Binding-site contacts:
Ligand atom C7 contacts residue GLU158 of chain 1.A at 3.7 Å.
Ligand atom C6 contacts residue LEU155 of chain 1.A at 4.2 Å (hydrophobic).
Ligand atom C1 contacts residue PHE21 of chain 1.A at 3.5 Å (hydrophobic).
Ligand atom C8 contacts residue TRP305 of chain 1.A at 3.8 Å (hydrophobic).
Ligand atom C8 contacts residue LYS295 of chain 1.A at 4.1 Å.
Ligand atom S contacts residue TYR309 of chain 1.A at 3.9 Å.
Ligand atom C8 contacts residue VAL18 of chain 1.A at 4.0 Å (hydrophobic).
Ligand atom C3 contacts residue PHE21 of chain 1.A at 3.7 Å (hydrophobic).
Ligand atom C3 contacts residue TYR309 of chain 1.A at 3.6 Å (hydrophobic).
Ligand atom N1 contacts residue TRP305 of chain 1.A at 3.8 Å.
Ligand atom C4 contacts residue PHE103 of chain 1.A at 4.2 Å (hydrophobic).
Ligand atom C9 contacts residue VAL18 of chain 1.A at 4.3 Å (hydrophobic).
Ligand atom C9 contacts residue TRP305 of chain 1.A at 4.5 Å (hydrophobic).
Ligand atom C contacts residue VAL18 of chain 1.A at 4.5 Å (hydrophobic).
Ligand atom N1 contacts residue GLU158 of chain 1.A at 4.3 Å.
Ligand atom C10 contacts residue TYR309 of chain 1.A at 4.3 Å (hydrophobic).
Ligand atom O1 contacts residue TYR309 of chain 1.A at 3.9 Å.
Ligand atom C7 contacts residue LEU155 of chain 1.A at 3.3 Å (hydrophobic).
Ligand atom N1 contacts residue LEU155 of chain 1.A at 3.6 Å.
Ligand atom C8 contacts residue ILE306 of chain 1.A at 3.9 Å (hydrophobic).
Ligand atom C1 contacts residue SER17 of chain 1.A at 3.6 Å.
Ligand atom N1 contacts residue VAL18 of chain 1.A at 3.8 Å.
Ligand atom O contacts residue PHE21 of chain 1.A at 4.5 Å.
Ligand atom C6 contacts residue VAL18 of chain 1.A at 4.1 Å (hydrophobic).
Ligand atom C4 contacts residue TYR309 of chain 1.A at 3.6 Å (hydrophobic).
Ligand atom O1 contacts residue ILE306 of chain 1.A at 3.5 Å.
Ligand atom C7 contacts residue VAL18 of chain 1.A at 4.0 Å (hydrophobic).
Ligand atom N1 contacts residue LYS295 of chain 1.A at 2.9 Å (salt-bridge).
Ligand atom C4 contacts residue PHE21 of chain 1.A at 3.2 Å (hydrophobic).
Ligand atom C contacts residue SER17 of chain 1.A at 4.0 Å.
Ligand atom O contacts residue TYR309 of chain 1.A at 3.3 Å.
Ligand atom C5 contacts residue PHE21 of chain 1.A at 4.0 Å (hydrophobic).
Ligand atom C7 contacts residue LYS295 of chain 1.A at 3.2 Å.
Ligand atom C5 contacts residue TYR309 of chain 1.A at 4.2 Å (hydrophobic).
Ligand atom C2 contacts residue TYR309 of chain 1.A at 3.7 Å (hydrophobic).
Ligand atom C contacts residue ILE306 of chain 1.A at 4.2 Å (hydrophobic).
Ligand atom C1 contacts residue VAL18 of chain 1.A at 4.4 Å (hydrophobic).
Ligand atom C10 contacts residue VAL18 of chain 1.A at 4.4 Å (hydrophobic).
Ligand atom C9 contacts residue ILE306 of chain 1.A at 3.6 Å (hydrophobic).

The small molecule below binds the protein below.
Small molecule (SMILES): CN(C)S(=O)(=O)c1cccc2cnccc12

Sequence of chain 1.A:
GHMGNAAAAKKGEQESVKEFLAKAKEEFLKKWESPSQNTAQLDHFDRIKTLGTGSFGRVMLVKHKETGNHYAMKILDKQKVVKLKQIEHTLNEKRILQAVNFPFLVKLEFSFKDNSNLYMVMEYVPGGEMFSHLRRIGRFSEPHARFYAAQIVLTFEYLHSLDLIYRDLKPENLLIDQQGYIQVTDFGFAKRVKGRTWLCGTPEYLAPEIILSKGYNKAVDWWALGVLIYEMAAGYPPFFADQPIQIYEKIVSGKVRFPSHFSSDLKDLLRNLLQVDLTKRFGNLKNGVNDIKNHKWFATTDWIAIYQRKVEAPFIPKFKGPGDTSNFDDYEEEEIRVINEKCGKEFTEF